Sequence of chain 1.A:
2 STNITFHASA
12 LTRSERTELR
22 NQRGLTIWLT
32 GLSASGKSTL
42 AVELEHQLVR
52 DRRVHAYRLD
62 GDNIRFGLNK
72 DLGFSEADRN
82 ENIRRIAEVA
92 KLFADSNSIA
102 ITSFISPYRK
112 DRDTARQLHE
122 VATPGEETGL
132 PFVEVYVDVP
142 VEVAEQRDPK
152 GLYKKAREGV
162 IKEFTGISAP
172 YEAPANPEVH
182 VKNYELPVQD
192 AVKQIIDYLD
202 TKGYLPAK

A protein and the small-molecule ligand that binds it are described below.
Small molecule (SMILES): Nc1ncnc2c1ncn2[C@@H]1O[C@H](CO[P](=O)(O)OS(=O)(=O)O)[C@@H](O)[C@H]1O

Binding-site contacts:
Ligand atom O2A contacts residue ASN83 of chain 1.A at 3.0 Å (h-bond).
Ligand atom C3' contacts residue SER34 of chain 1.A at 3.3 Å.
Ligand atom C5 contacts residue PHE75 of chain 1.A at 3.6 Å (hydrophobic).
Ligand atom O1A contacts residue ILE106 of chain 1.A at 2.8 Å (h-bond).
Ligand atom C8 contacts residue PHE75 of chain 1.A at 3.6 Å (hydrophobic).
Ligand atom N7 contacts residue PHE75 of chain 1.A at 3.6 Å.
Ligand atom O2B contacts residue ARG66 of chain 1.A at 3.0 Å (salt-bridge).
Ligand atom O3B contacts residue ARG80 of chain 1.A at 2.8 Å (salt-bridge).
Ligand atom O2B contacts residue ASN83 of chain 1.A at 3.0 Å (h-bond).
Ligand atom N9 contacts residue PHE75 of chain 1.A at 3.6 Å.
Ligand atom C2 contacts residue ARG80 of chain 1.A at 3.7 Å.
Ligand atom N6 contacts residue ARG80 of chain 1.A at 3.4 Å (salt-bridge).
Ligand atom N1 contacts residue PHE165 of chain 1.A at 3.5 Å.
Ligand atom C2 contacts residue THR166 of chain 1.A at 3.5 Å.
Ligand atom C5' contacts residue ILE106 of chain 1.A at 3.5 Å (hydrophobic).
Ligand atom O4' contacts residue PHE75 of chain 1.A at 3.3 Å.
Ligand atom N1 contacts residue THR166 of chain 1.A at 3.4 Å (h-bond).
Ligand atom N6 contacts residue GLU164 of chain 1.A at 2.9 Å (salt-bridge).
Ligand atom N3 contacts residue ILE106 of chain 1.A at 3.6 Å.
Ligand atom O1B contacts residue SER107 of chain 1.A at 2.9 Å (h-bond).
Ligand atom C4 contacts residue PHE75 of chain 1.A at 3.7 Å (hydrophobic).
Ligand atom C6 contacts residue PHE165 of chain 1.A at 3.5 Å (hydrophobic).
Ligand atom C4 contacts residue PHE165 of chain 1.A at 3.6 Å (hydrophobic).
Ligand atom O2A contacts residue PHE105 of chain 1.A at 3.4 Å.
Ligand atom C2 contacts residue ILE106 of chain 1.A at 3.7 Å (hydrophobic).
Ligand atom N6 contacts residue PHE165 of chain 1.A at 3.7 Å.
Ligand atom N3 contacts residue PHE165 of chain 1.A at 3.6 Å.
Ligand atom O1A contacts residue PHE105 of chain 1.A at 3.2 Å.
Ligand atom O5' contacts residue PHE75 of chain 1.A at 3.5 Å.
Ligand atom O2A contacts residue ARG66 of chain 1.A at 2.8 Å (salt-bridge).
Ligand atom O3' contacts residue SER34 of chain 1.A at 2.7 Å (h-bond).
Ligand atom O3B contacts residue PRO108 of chain 1.A at 3.2 Å.
Ligand atom C2' contacts residue LEU153 of chain 1.A at 3.6 Å (hydrophobic).
Ligand atom N1 contacts residue ARG80 of chain 1.A at 3.0 Å (salt-bridge).
Ligand atom O2B contacts residue ARG80 of chain 1.A at 3.6 Å.
Ligand atom O1B contacts residue ILE106 of chain 1.A at 3.4 Å (h-bond).
Ligand atom N6 contacts residue LYS163 of chain 1.A at 3.3 Å (salt-bridge).
Ligand atom O2' contacts residue LEU153 of chain 1.A at 3.3 Å.
Ligand atom C6 contacts residue ARG80 of chain 1.A at 3.4 Å.
Ligand atom O1B contacts residue ILE84 of chain 1.A at 3.5 Å.